Binding-site contacts:
Ligand atom C07 contacts residue ILE128 of chain 2.A at 3.4 Å (hydrophobic).
Ligand atom C13 contacts residue GLU103 of chain 2.A at 3.9 Å.
Ligand atom C05 contacts residue LYS132 of chain 2.A at 4.0 Å.
Ligand atom C14 contacts residue GLU103 of chain 2.A at 3.1 Å.
Ligand atom C14 contacts residue LYS132 of chain 2.A at 3.3 Å.
Ligand atom C09 contacts residue ILE128 of chain 2.A at 3.6 Å (hydrophobic).
Ligand atom C13 contacts residue ILE107 of chain 2.A at 4.0 Å (hydrophobic).
Ligand atom C02 contacts residue LYS132 of chain 2.A at 4.5 Å.
Ligand atom C04 contacts residue LYS132 of chain 2.A at 3.6 Å.
Ligand atom CL2 contacts residue ILE107 of chain 2.A at 3.8 Å.
Ligand atom C13 contacts residue LYS132 of chain 2.A at 3.6 Å.
Ligand atom S15 contacts residue LYS132 of chain 2.A at 3.1 Å (salt-bridge).
Ligand atom C13 contacts residue ILE128 of chain 2.A at 4.0 Å (hydrophobic).
Ligand atom C11 contacts residue ILE107 of chain 2.A at 4.2 Å (hydrophobic).
Ligand atom S15 contacts residue GLU103 of chain 2.A at 4.2 Å.
Ligand atom CL2 contacts residue GLN110 of chain 2.A at 2.7 Å.
Ligand atom C10 contacts residue ILE128 of chain 2.A at 3.8 Å (hydrophobic).
Ligand atom CL1 contacts residue LYS132 of chain 2.A at 3.7 Å.
Ligand atom C11 contacts residue ILE128 of chain 2.A at 3.9 Å (hydrophobic).
Ligand atom N06 contacts residue ILE128 of chain 2.A at 3.6 Å.
Ligand atom CL1 contacts residue ILE128 of chain 2.A at 4.0 Å.
Ligand atom C05 contacts residue ILE128 of chain 2.A at 4.2 Å (hydrophobic).
Ligand atom C11 contacts residue GLN110 of chain 2.A at 4.5 Å.

The protein below binds the small molecule below.
Small molecule (SMILES): O=C(O)c1sccc1-n1c(Cl)ccc1Cl

Sequence of chain 2.A:
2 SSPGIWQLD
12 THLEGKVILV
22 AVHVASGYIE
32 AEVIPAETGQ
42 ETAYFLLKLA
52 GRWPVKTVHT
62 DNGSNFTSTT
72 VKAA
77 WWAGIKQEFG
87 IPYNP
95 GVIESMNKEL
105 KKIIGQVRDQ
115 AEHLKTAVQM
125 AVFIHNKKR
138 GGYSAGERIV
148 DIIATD